Binding-site contacts:
Ligand atom O7 contacts residue ASN303 of chain 1.A at 3.3 Å (h-bond).
Ligand atom C5 contacts residue GLU307 of chain 1.A at 4.5 Å.
Ligand atom C3 contacts residue ALA42 of chain 1.A at 4.4 Å (hydrophobic).
Ligand atom C5 contacts residue ASN303 of chain 1.A at 3.6 Å.
Ligand atom C4 contacts residue ASN303 of chain 1.A at 4.2 Å.
Ligand atom O7 contacts residue ARG300 of chain 1.A at 4.2 Å.
Ligand atom O3 contacts residue ALA42 of chain 1.A at 3.3 Å.
Ligand atom N2 contacts residue ASN303 of chain 1.A at 2.7 Å (h-bond).
Ligand atom C8 contacts residue ALA42 of chain 1.A at 3.8 Å (hydrophobic).
Ligand atom C3 contacts residue ASN303 of chain 1.A at 3.6 Å.
Ligand atom C1 contacts residue ASN303 of chain 1.A at 1.4 Å.
Ligand atom C8 contacts residue VAL299 of chain 1.A at 4.3 Å (hydrophobic).
Ligand atom O7 contacts residue LEU5 of chain 1.A at 4.3 Å.
Ligand atom N2 contacts residue ALA42 of chain 1.A at 4.2 Å.
Ligand atom C7 contacts residue ASN303 of chain 1.A at 3.3 Å.
Ligand atom O5 contacts residue ASN303 of chain 1.A at 2.3 Å (h-bond).
Ligand atom O7 contacts residue ALA42 of chain 1.A at 4.0 Å.
Ligand atom C7 contacts residue ALA42 of chain 1.A at 3.8 Å (hydrophobic).
Ligand atom O3 contacts residue LYS41 of chain 1.A at 4.3 Å.
Ligand atom C8 contacts residue LEU5 of chain 1.A at 4.0 Å (hydrophobic).
Ligand atom C2 contacts residue ASN303 of chain 1.A at 2.2 Å.

The small molecule below binds the protein below.
Small molecule (SMILES): CC(=O)N[C@@H]1[C@@H](O)[C@H](O)[C@@H](CO)O[C@H]1O

Sequence of chain 1.A:
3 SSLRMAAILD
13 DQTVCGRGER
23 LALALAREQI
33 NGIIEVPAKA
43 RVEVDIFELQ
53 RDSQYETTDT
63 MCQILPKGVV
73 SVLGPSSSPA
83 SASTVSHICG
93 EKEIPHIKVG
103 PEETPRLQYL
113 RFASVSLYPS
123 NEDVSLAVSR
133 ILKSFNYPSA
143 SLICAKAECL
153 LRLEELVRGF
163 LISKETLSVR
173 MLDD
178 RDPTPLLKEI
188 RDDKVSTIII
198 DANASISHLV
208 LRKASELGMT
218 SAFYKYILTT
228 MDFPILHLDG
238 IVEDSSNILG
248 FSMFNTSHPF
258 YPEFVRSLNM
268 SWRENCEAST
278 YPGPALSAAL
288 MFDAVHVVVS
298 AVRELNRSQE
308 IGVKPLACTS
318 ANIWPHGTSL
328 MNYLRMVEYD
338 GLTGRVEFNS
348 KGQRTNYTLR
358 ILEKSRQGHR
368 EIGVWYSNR